Binding-site contacts:
Ligand atom OPH contacts residue TYR596 of chain 1.A at 3.2 Å (h-bond).
Ligand atom O3P contacts residue ARG546 of chain 1.A at 2.7 Å (salt-bridge).
Ligand atom O2P contacts residue GLY543 of chain 1.A at 3.1 Å (h-bond).
Ligand atom O8P contacts residue LYS477 of chain 1.A at 3.0 Å (salt-bridge).
Ligand atom O4P contacts residue HIS512 of chain 1.A at 2.8 Å.
Ligand atom P5 contacts residue LYS592 of chain 1.A at 3.3 Å.
Ligand atom O2 contacts residue GLN541 of chain 1.A at 3.5 Å (h-bond).
Ligand atom O5 contacts residue LYS592 of chain 1.A at 3.5 Å (salt-bridge).
Ligand atom OPF contacts residue HIS512 of chain 1.A at 3.4 Å (h-bond).
Ligand atom O2P contacts residue ALA542 of chain 1.A at 3.5 Å (h-bond).
Ligand atom OPG contacts residue TYR596 of chain 1.A at 2.3 Å (h-bond).
Ligand atom O3P contacts residue GLN541 of chain 1.A at 3.2 Å (h-bond).
Ligand atom O9P contacts residue LYS592 of chain 1.A at 2.9 Å (salt-bridge).
Ligand atom O3P contacts residue ALA542 of chain 1.A at 3.4 Å (h-bond).
Ligand atom O4 contacts residue HIS512 of chain 1.A at 3.4 Å.
Ligand atom O4 contacts residue LYS592 of chain 1.A at 3.1 Å (salt-bridge).
Ligand atom O6P contacts residue ARG343 of chain 1.A at 2.6 Å (salt-bridge).
Ligand atom O1 contacts residue GLY545 of chain 1.A at 3.3 Å (h-bond).
Ligand atom O7P contacts residue LYS477 of chain 1.A at 3.1 Å (salt-bridge).
Ligand atom O1P contacts residue ARG546 of chain 1.A at 2.8 Å (salt-bridge).
Ligand atom OPF contacts residue LYS592 of chain 1.A at 3.0 Å (salt-bridge).
Ligand atom O5P contacts residue ASP511 of chain 1.A at 2.7 Å (salt-bridge).
Ligand atom O6P contacts residue LYS477 of chain 1.A at 2.7 Å (salt-bridge).
Ligand atom P3 contacts residue ARG343 of chain 1.A at 3.5 Å.
Ligand atom P5 contacts residue TYR596 of chain 1.A at 2.9 Å.
Ligand atom OPF contacts residue TYR596 of chain 1.A at 3.4 Å (h-bond).
Ligand atom O5P contacts residue ARG343 of chain 1.A at 3.2 Å (salt-bridge).
Ligand atom O8P contacts residue LYS592 of chain 1.A at 3.1 Å (salt-bridge).
Ligand atom OPG contacts residue LYS592 of chain 1.A at 3.0 Å (salt-bridge).
Ligand atom O4P contacts residue LYS477 of chain 1.A at 3.5 Å (salt-bridge).
Ligand atom P4 contacts residue LYS477 of chain 1.A at 3.6 Å.
Ligand atom P1 contacts residue SER540 of chain 1.A at 3.4 Å.
Ligand atom O2P contacts residue ALA544 of chain 1.A at 2.9 Å (h-bond).
Ligand atom P4 contacts residue LYS592 of chain 1.A at 3.2 Å.
Ligand atom O1P contacts residue GLY545 of chain 1.A at 3.5 Å (h-bond).
Ligand atom O2P contacts residue SER540 of chain 1.A at 2.3 Å (h-bond).
Ligand atom O5P contacts residue ASP441 of chain 1.A at 3.2 Å (salt-bridge).
Ligand atom O2P contacts residue GLY545 of chain 1.A at 3.5 Å (h-bond).
Ligand atom O6 contacts residue GLY545 of chain 1.A at 3.3 Å (h-bond).
Ligand atom O2 contacts residue ALA542 of chain 1.A at 2.5 Å.

Sequence of chain 1.A:
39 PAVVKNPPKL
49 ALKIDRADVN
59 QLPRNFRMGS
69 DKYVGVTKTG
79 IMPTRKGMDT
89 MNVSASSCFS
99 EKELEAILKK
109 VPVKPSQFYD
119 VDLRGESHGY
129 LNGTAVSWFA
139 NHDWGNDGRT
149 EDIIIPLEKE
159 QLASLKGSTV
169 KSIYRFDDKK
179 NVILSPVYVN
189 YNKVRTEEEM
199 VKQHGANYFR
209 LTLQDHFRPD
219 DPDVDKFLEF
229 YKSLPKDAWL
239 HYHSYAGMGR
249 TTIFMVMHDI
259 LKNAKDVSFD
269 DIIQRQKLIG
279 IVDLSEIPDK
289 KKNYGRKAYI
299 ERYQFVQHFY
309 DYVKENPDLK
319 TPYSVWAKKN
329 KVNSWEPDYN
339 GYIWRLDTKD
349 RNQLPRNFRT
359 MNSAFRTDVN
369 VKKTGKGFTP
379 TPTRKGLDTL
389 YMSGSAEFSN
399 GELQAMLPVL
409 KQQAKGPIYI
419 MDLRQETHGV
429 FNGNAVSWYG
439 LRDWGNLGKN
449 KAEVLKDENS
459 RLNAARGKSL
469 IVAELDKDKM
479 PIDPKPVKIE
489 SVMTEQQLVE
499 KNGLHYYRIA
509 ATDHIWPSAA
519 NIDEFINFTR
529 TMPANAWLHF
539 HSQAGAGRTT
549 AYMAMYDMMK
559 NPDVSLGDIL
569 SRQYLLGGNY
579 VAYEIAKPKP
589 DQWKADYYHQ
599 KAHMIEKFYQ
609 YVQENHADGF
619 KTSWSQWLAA

The small molecule below binds the protein below.
Small molecule (SMILES): O=P(O)(O)OC1[C@H](O)[C@H](OP(=O)(O)O)C(OP(=O)(O)O)[C@H](OP(=O)(O)O)[C@H]1O